This small molecule binds to this protein.
Small molecule (SMILES): CCOCCOc1cc(C(F)(F)F)cc(C(F)(F)F)c1

Binding-site contacts:
Ligand atom C3 contacts residue ASN69 of chain 1.A at 3.6 Å.
Ligand atom F1 contacts residue LEU198 of chain 1.A at 3.8 Å.
Ligand atom C5 contacts residue AZM1 of chain 1.E at 3.4 Å.
Ligand atom F3 contacts residue LEU198 of chain 1.A at 3.7 Å.
Ligand atom F3 contacts residue AZM1 of chain 1.E at 4.1 Å.
Ligand atom C1 contacts residue ASN69 of chain 1.A at 4.0 Å.
Ligand atom C6 contacts residue AZM1 of chain 1.E at 3.1 Å.
Ligand atom O2 contacts residue PHE91 of chain 1.A at 3.6 Å.
Ligand atom O1 contacts residue ASN69 of chain 1.A at 3.7 Å.
Ligand atom C2 contacts residue GLN92 of chain 1.A at 3.8 Å.
Ligand atom F4 contacts residue LEU131 of chain 1.A at 4.0 Å.
Ligand atom F2 contacts residue LEU198 of chain 1.A at 4.1 Å.
Ligand atom F3 contacts residue TYR204 of chain 1.A at 4.2 Å.
Ligand atom C11 contacts residue AZM1 of chain 1.E at 4.2 Å.
Ligand atom C7 contacts residue AZM1 of chain 1.E at 4.0 Å.
Ligand atom O1 contacts residue HIS67 of chain 1.A at 3.2 Å (h-bond).
Ligand atom C1 contacts residue GLN92 of chain 1.A at 4.2 Å.
Ligand atom F4 contacts residue ALA132 of chain 1.A at 3.2 Å.
Ligand atom F2 contacts residue ALA135 of chain 1.A at 2.8 Å.
Ligand atom O1 contacts residue GLN92 of chain 1.A at 3.0 Å (h-bond).
Ligand atom C2 contacts residue AZM1 of chain 1.E at 3.5 Å.
Ligand atom F1 contacts residue AZM1 of chain 1.E at 3.4 Å.
Ligand atom F3 contacts residue PRO202 of chain 1.A at 3.5 Å.
Ligand atom C3 contacts residue AZM1 of chain 1.E at 3.9 Å.
Ligand atom C11 contacts residue LEU198 of chain 1.A at 4.1 Å (hydrophobic).
Ligand atom C2 contacts residue HIS67 of chain 1.A at 2.5 Å.
Ligand atom C6 contacts residue LEU131 of chain 1.A at 4.2 Å (hydrophobic).
Ligand atom C3 contacts residue GLN92 of chain 1.A at 3.9 Å.
Ligand atom F2 contacts residue TYR204 of chain 1.A at 4.1 Å.
Ligand atom C1 contacts residue HIS67 of chain 1.A at 1.5 Å.
Ligand atom F2 contacts residue LEU141 of chain 1.A at 3.9 Å.
Ligand atom C1 contacts residue VAL62 of chain 1.A at 3.7 Å (hydrophobic).
Ligand atom C5 contacts residue LEU131 of chain 1.A at 4.0 Å (hydrophobic).
Ligand atom O2 contacts residue LEU131 of chain 1.A at 4.0 Å.
Ligand atom O2 contacts residue AZM1 of chain 1.E at 3.2 Å.
Ligand atom C10 contacts residue LEU131 of chain 1.A at 3.9 Å (hydrophobic).
Ligand atom C8 contacts residue ALA135 of chain 1.A at 4.0 Å (hydrophobic).
Ligand atom O1 contacts residue AZM1 of chain 1.E at 3.3 Å.
Ligand atom C11 contacts residue ALA135 of chain 1.A at 4.0 Å (hydrophobic).
Ligand atom C4 contacts residue AZM1 of chain 1.E at 3.5 Å.

Sequence of chain 1.A:
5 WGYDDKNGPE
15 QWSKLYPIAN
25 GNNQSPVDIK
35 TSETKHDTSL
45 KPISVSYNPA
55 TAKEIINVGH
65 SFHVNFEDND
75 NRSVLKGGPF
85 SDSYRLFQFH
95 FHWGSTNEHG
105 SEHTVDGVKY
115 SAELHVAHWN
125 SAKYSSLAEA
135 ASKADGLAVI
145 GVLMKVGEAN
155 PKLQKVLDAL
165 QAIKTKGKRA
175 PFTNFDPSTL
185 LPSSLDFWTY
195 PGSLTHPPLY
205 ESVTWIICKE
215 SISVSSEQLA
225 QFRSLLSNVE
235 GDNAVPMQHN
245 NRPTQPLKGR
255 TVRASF